Binding-site contacts:
Ligand atom C13 contacts residue MET811 of chain 1.A at 3.6 Å (hydrophobic).
Ligand atom C14 contacts residue VAL740 of chain 1.A at 3.5 Å (hydrophobic).
Ligand atom C20 contacts residue ILE689 of chain 1.A at 3.6 Å (hydrophobic).
Ligand atom N15 contacts residue ILE739 of chain 1.A at 3.6 Å.
Ligand atom C19 contacts residue ILE689 of chain 1.A at 3.8 Å (hydrophobic).
Ligand atom C27 contacts residue TYR725 of chain 1.A at 3.4 Å (hydrophobic).
Ligand atom C16 contacts residue ILE689 of chain 1.A at 4.0 Å (hydrophobic).
Ligand atom N2 contacts residue TRP670 of chain 1.A at 3.6 Å.
Ligand atom C16 contacts residue VAL740 of chain 1.A at 3.9 Å (hydrophobic).
Ligand atom C22 contacts residue ILE737 of chain 1.A at 3.8 Å (hydrophobic).
Ligand atom C10 contacts residue ILE821 of chain 1.A at 3.9 Å (hydrophobic).
Ligand atom C21 contacts residue ILE689 of chain 1.A at 3.7 Å (hydrophobic).
Ligand atom N15 contacts residue VAL740 of chain 1.A at 2.9 Å (h-bond).
Ligand atom C27 contacts residue ILE821 of chain 1.A at 3.5 Å (hydrophobic).
Ligand atom N26 contacts residue TYR725 of chain 1.A at 3.3 Å (h-bond).
Ligand atom C1 contacts residue ALA743 of chain 1.A at 3.3 Å (hydrophobic).
Ligand atom C14 contacts residue ILE739 of chain 1.A at 3.9 Å (hydrophobic).
Ligand atom C3 contacts residue MET811 of chain 1.A at 3.5 Å (hydrophobic).
Ligand atom C27 contacts residue ASP822 of chain 1.A at 3.7 Å.
Ligand atom C11 contacts residue THR745 of chain 1.A at 4.0 Å.
Ligand atom C16 contacts residue MET811 of chain 1.A at 4.0 Å (hydrophobic).
Ligand atom C1 contacts residue TRP670 of chain 1.A at 3.6 Å (hydrophobic).
Ligand atom C18 contacts residue TYR725 of chain 1.A at 4.0 Å (hydrophobic).
Ligand atom C7 contacts residue MET662 of chain 1.A at 3.6 Å (hydrophobic).
Ligand atom C27 contacts residue ILE737 of chain 1.A at 4.0 Å (hydrophobic).
Ligand atom N2 contacts residue MET811 of chain 1.A at 3.6 Å.
Ligand atom C18 contacts residue GLU738 of chain 1.A at 3.5 Å.
Ligand atom C18 contacts residue ILE737 of chain 1.A at 3.6 Å (hydrophobic).
Ligand atom C16 contacts residue GLU738 of chain 1.A at 3.8 Å.
Ligand atom N26 contacts residue ILE821 of chain 1.A at 4.0 Å.
Ligand atom C17 contacts residue GLU738 of chain 1.A at 3.0 Å.
Ligand atom C13 contacts residue TRP670 of chain 1.A at 3.9 Å (hydrophobic).
Ligand atom C11 contacts residue MET811 of chain 1.A at 3.8 Å (hydrophobic).
Ligand atom C25 contacts residue ASP822 of chain 1.A at 3.5 Å.
Ligand atom N26 contacts residue ASP822 of chain 1.A at 3.1 Å (salt-bridge).
Ligand atom C3 contacts residue TRP670 of chain 1.A at 3.9 Å (hydrophobic).
Ligand atom C12 contacts residue MET811 of chain 1.A at 3.6 Å (hydrophobic).
Ligand atom N5 contacts residue MET811 of chain 1.A at 3.5 Å.
Ligand atom C21 contacts residue MET811 of chain 1.A at 3.8 Å (hydrophobic).
Ligand atom C24 contacts residue ASP822 of chain 1.A at 3.9 Å.

Sequence of chain 1.A:
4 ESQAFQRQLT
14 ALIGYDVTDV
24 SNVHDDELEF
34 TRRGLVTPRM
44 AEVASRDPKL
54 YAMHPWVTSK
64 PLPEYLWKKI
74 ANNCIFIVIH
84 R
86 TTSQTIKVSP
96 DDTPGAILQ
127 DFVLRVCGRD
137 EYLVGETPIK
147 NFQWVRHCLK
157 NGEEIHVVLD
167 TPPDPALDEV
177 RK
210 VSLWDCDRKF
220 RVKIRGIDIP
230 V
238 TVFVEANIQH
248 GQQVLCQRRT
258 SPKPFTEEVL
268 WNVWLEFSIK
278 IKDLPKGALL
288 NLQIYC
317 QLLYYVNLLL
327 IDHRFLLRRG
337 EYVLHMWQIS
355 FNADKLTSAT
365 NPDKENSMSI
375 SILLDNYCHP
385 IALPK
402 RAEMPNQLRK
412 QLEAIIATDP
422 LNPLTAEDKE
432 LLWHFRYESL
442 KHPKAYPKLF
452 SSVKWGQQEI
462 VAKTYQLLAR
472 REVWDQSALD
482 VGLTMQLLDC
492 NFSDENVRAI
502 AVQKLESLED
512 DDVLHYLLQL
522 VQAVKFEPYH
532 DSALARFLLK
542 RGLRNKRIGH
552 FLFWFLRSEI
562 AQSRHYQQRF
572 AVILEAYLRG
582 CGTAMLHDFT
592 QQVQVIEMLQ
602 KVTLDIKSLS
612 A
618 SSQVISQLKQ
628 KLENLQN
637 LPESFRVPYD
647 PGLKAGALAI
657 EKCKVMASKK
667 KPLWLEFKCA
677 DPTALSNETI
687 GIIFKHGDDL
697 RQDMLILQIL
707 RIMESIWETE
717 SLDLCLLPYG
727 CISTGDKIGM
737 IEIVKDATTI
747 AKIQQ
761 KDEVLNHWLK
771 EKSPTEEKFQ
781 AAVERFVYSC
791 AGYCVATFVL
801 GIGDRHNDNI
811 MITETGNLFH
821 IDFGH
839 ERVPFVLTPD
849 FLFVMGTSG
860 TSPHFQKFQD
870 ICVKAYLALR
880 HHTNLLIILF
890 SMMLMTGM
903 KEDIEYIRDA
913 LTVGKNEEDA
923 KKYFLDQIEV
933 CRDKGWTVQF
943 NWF

A small-molecule ligand and the protein it binds are described below.
Small molecule (SMILES): Cn1c(=O)n(C2CCOCC2)c2c3cc(-c4cccnc4)ccc3ncc21